Sequence of chain 1.A:
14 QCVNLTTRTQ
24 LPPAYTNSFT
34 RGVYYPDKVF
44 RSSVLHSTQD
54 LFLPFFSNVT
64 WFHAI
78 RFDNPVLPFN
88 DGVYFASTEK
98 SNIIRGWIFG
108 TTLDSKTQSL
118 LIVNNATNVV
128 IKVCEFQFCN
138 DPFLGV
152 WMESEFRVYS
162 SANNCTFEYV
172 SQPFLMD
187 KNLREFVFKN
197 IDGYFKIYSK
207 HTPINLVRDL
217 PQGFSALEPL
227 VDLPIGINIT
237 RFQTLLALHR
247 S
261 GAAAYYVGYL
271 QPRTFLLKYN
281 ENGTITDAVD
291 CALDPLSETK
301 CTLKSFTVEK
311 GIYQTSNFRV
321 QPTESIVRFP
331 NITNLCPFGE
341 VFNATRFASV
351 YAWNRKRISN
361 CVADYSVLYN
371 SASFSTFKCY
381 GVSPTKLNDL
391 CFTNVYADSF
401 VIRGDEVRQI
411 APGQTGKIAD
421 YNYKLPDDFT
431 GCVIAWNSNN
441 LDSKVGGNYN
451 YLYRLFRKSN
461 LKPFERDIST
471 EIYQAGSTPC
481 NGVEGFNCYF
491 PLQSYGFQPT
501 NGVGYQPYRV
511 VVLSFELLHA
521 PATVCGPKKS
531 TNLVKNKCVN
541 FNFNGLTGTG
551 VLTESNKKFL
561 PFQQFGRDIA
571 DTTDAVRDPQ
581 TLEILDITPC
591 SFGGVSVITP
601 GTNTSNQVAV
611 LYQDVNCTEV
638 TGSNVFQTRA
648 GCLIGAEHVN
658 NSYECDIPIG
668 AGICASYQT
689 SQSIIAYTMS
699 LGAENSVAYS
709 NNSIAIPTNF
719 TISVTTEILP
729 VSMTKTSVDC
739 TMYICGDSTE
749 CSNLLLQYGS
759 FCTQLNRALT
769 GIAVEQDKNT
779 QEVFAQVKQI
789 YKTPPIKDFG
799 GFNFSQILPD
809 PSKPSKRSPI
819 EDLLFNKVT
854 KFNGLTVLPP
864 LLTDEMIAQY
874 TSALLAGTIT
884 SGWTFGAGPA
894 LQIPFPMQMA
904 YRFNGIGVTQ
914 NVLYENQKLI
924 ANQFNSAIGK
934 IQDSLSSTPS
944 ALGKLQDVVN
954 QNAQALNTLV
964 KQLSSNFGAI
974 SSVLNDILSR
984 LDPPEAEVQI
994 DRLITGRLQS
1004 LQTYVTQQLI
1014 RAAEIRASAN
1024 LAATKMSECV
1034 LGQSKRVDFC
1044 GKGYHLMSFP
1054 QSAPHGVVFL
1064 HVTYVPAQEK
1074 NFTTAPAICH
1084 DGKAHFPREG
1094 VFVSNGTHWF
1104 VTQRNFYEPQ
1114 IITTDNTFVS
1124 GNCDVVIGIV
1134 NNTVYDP

Binding-site contacts:
Ligand atom C3 contacts residue ASN1134 of chain 1.A at 3.8 Å.
Ligand atom C5 contacts residue ASN1134 of chain 1.A at 3.6 Å.
Ligand atom C5 contacts residue CYS1126 of chain 1.A at 3.9 Å (hydrophobic).
Ligand atom C6 contacts residue ASN1125 of chain 1.A at 4.4 Å.
Ligand atom O5 contacts residue CYS1126 of chain 1.A at 3.8 Å.
Ligand atom C1 contacts residue ASN1134 of chain 1.A at 1.4 Å.
Ligand atom C1 contacts residue CYS1082 of chain 1.A at 4.2 Å (hydrophobic).
Ligand atom O6 contacts residue CYS1126 of chain 1.A at 3.5 Å.
Ligand atom O5 contacts residue ASN1134 of chain 1.A at 2.4 Å (h-bond).
Ligand atom C6 contacts residue CYS1126 of chain 1.A at 3.8 Å (hydrophobic).
Ligand atom N2 contacts residue ASN1134 of chain 1.A at 2.9 Å (h-bond).
Ligand atom O5 contacts residue CYS1082 of chain 1.A at 4.0 Å.
Ligand atom C2 contacts residue ASN1134 of chain 1.A at 2.5 Å.
Ligand atom C6 contacts residue ASP1127 of chain 1.A at 4.2 Å.
Ligand atom O6 contacts residue GLY1085 of chain 1.A at 4.4 Å.
Ligand atom C6 contacts residue GLY1085 of chain 1.A at 4.5 Å.
Ligand atom C1 contacts residue CYS1126 of chain 1.A at 4.0 Å (hydrophobic).
Ligand atom C4 contacts residue ASP1127 of chain 1.A at 4.2 Å.
Ligand atom O6 contacts residue ASN1125 of chain 1.A at 3.2 Å (h-bond).
Ligand atom C8 contacts residue ASN1134 of chain 1.A at 4.4 Å.
Ligand atom C7 contacts residue ASN1134 of chain 1.A at 3.4 Å.
Ligand atom C5 contacts residue ASP1127 of chain 1.A at 4.1 Å.
Ligand atom O6 contacts residue ASP1127 of chain 1.A at 3.2 Å (salt-bridge).
Ligand atom O7 contacts residue ASN1134 of chain 1.A at 3.6 Å (h-bond).
Ligand atom O4 contacts residue ASP1127 of chain 1.A at 3.3 Å (salt-bridge).
Ligand atom C4 contacts residue ASN1134 of chain 1.A at 4.2 Å.

The small molecule below binds the protein below.
Small molecule (SMILES): CC(=O)N[C@@H]1[C@@H](O)[C@H](O)[C@@H](CO)O[C@H]1O